The small molecule below binds the protein below.
Small molecule (SMILES): [H]/N=C(\Nc1ccc(CCNCc2cccc(Cl)c2)cc1)c1cccs1

Sequence of chain 1.B:
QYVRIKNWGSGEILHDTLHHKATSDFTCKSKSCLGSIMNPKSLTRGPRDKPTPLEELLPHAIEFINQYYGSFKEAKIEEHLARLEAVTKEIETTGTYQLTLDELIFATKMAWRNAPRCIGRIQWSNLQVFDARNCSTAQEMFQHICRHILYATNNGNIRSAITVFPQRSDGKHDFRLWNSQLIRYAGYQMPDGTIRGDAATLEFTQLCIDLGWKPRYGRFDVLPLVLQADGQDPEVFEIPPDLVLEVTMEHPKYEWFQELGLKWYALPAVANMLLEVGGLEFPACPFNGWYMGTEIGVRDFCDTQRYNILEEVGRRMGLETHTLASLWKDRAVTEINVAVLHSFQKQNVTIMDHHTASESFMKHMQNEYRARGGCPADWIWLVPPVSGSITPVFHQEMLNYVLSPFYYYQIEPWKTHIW

Binding-site contacts:
Ligand atom C1 contacts residue GLY289 of chain 1.B at 3.2 Å.
Ligand atom CL contacts residue ASN272 of chain 1.B at 3.0 Å.
Ligand atom N1 contacts residue PRO268 of chain 1.B at 3.5 Å.
Ligand atom S contacts residue HEM1 of chain 1.H at 3.6 Å.
Ligand atom C7 contacts residue GLU295 of chain 1.B at 3.3 Å.
Ligand atom C17 contacts residue ASN39 of chain 1.B at 3.0 Å.
Ligand atom C3 contacts residue VAL270 of chain 1.B at 3.5 Å (hydrophobic).
Ligand atom C13 contacts residue HEM1 of chain 1.H at 3.4 Å.
Ligand atom C19 contacts residue TYR409 of chain 1.B at 3.7 Å (hydrophobic).
Ligand atom C1 contacts residue ASN288 of chain 1.B at 3.4 Å.
Ligand atom C6 contacts residue HEM1 of chain 1.H at 3.9 Å.
Ligand atom S contacts residue GLY289 of chain 1.B at 3.4 Å (h-bond).
Ligand atom C19 contacts residue ASN272 of chain 1.B at 3.8 Å.
Ligand atom C3 contacts residue PRO268 of chain 1.B at 3.5 Å (hydrophobic).
Ligand atom C10 contacts residue HEM1 of chain 1.H at 3.9 Å.
Ligand atom CL contacts residue TYR409 of chain 1.B at 3.5 Å.
Ligand atom C10 contacts residue VAL270 of chain 1.B at 3.7 Å (hydrophobic).
Ligand atom C2 contacts residue PRO268 of chain 1.B at 3.5 Å (hydrophobic).
Ligand atom C1 contacts residue PRO268 of chain 1.B at 3.5 Å (hydrophobic).
Ligand atom N3 contacts residue HEM1 of chain 1.H at 3.4 Å.
Ligand atom C2 contacts residue VAL270 of chain 1.B at 3.5 Å (hydrophobic).
Ligand atom C9 contacts residue HEM1 of chain 1.H at 3.9 Å.
Ligand atom C11 contacts residue HEM1 of chain 1.H at 3.9 Å.
Ligand atom C12 contacts residue HEM1 of chain 1.H at 3.6 Å.
Ligand atom N2 contacts residue HEM1 of chain 1.H at 2.8 Å (h-bond).
Ligand atom N3 contacts residue GLU295 of chain 1.B at 2.6 Å (salt-bridge).
Ligand atom C11 contacts residue VAL270 of chain 1.B at 3.3 Å (hydrophobic).
Ligand atom C2 contacts residue ASN288 of chain 1.B at 3.9 Å.
Ligand atom C5 contacts residue PRO268 of chain 1.B at 3.6 Å (hydrophobic).
Ligand atom C5 contacts residue GLU295 of chain 1.B at 3.4 Å.
Ligand atom C2 contacts residue PHE287 of chain 1.B at 3.5 Å (hydrophobic).
Ligand atom S contacts residue PRO268 of chain 1.B at 3.6 Å (h-bond).
Ligand atom C4 contacts residue PRO268 of chain 1.B at 3.5 Å (hydrophobic).
Ligand atom C6 contacts residue GLU295 of chain 1.B at 3.4 Å.
Ligand atom C18 contacts residue ASN39 of chain 1.B at 3.8 Å.
Ligand atom C8 contacts residue HEM1 of chain 1.H at 3.8 Å.
Ligand atom N3 contacts residue PRO268 of chain 1.B at 3.9 Å.
Ligand atom N3 contacts residue TRP290 of chain 1.B at 3.2 Å (h-bond).
Ligand atom N1 contacts residue GLU295 of chain 1.B at 3.0 Å (salt-bridge).
Ligand atom C1 contacts residue HEM1 of chain 1.H at 3.5 Å.